Binding-site contacts:
Ligand atom C7 contacts residue ASN1118 of chain 1.C at 3.5 Å.
Ligand atom C1 contacts residue ASN1118 of chain 1.C at 1.4 Å.
Ligand atom O7 contacts residue ASN1118 of chain 1.C at 4.4 Å.
Ligand atom C3 contacts residue ASN1118 of chain 1.C at 3.8 Å.
Ligand atom O5 contacts residue ASN1118 of chain 1.C at 2.4 Å (h-bond).
Ligand atom C2 contacts residue ASN1118 of chain 1.C at 2.4 Å.
Ligand atom C5 contacts residue ASN1118 of chain 1.C at 3.6 Å.
Ligand atom N2 contacts residue ASN1118 of chain 1.C at 2.8 Å (h-bond).
Ligand atom C4 contacts residue ASN1118 of chain 1.C at 4.2 Å.
Ligand atom C8 contacts residue ASN1118 of chain 1.C at 3.8 Å.

A protein and the small-molecule ligand that binds it are described below.
Small molecule (SMILES): CC(=O)N[C@H]1[C@H](O[C@H]2[C@H](O)[C@@H](NC(C)=O)CO[C@@H]2CO)O[C@H](CO)[C@@H](O)[C@@H]1O

Sequence of chain 1.C:
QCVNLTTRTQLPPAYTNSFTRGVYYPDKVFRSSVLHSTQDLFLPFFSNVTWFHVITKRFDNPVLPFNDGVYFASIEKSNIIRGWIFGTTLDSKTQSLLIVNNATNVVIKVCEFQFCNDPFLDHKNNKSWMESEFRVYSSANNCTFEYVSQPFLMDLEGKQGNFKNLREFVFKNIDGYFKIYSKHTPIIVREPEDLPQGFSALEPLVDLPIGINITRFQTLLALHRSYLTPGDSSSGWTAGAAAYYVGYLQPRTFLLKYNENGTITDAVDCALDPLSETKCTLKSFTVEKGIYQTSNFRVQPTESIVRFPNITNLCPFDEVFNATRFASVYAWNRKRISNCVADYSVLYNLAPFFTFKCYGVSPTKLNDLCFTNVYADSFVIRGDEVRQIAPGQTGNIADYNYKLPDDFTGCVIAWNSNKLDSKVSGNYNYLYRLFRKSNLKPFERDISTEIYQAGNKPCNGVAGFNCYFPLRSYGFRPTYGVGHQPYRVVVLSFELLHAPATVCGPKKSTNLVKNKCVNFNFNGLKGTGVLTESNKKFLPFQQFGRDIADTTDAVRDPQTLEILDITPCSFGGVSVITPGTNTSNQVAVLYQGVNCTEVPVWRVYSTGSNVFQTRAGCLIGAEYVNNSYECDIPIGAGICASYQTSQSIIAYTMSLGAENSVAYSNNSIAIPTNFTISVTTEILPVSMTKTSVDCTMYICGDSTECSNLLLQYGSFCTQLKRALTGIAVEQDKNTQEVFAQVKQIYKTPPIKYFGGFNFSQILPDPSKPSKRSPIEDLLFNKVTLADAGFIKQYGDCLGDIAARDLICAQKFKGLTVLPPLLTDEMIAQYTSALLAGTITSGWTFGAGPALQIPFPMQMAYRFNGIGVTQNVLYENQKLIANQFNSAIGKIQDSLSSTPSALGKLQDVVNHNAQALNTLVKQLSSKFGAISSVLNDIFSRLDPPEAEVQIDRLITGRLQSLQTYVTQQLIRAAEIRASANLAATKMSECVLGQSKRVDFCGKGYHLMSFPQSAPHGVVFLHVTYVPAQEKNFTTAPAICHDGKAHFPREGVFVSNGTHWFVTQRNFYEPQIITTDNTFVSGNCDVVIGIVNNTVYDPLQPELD